Binding-site contacts:
Ligand atom N contacts residue ARG129 of chain 1.B at 2.7 Å (salt-bridge).
Ligand atom CD contacts residue ARG129 of chain 1.B at 3.7 Å.
Ligand atom CB contacts residue ARG129 of chain 1.B at 4.3 Å.
Ligand atom C contacts residue GLY228 of chain 1.B at 4.4 Å.
Ligand atom N contacts residue GLY228 of chain 1.B at 4.3 Å.
Ligand atom OE1 contacts residue ARG129 of chain 1.B at 2.5 Å (salt-bridge).
Ligand atom CB contacts residue GLY228 of chain 1.B at 4.2 Å.
Ligand atom O contacts residue GLY228 of chain 1.B at 4.1 Å.
Ligand atom CA contacts residue ARG129 of chain 1.B at 4.0 Å.
Ligand atom OXT contacts residue GLY229 of chain 1.B at 3.7 Å.
Ligand atom C contacts residue GLY229 of chain 1.B at 3.8 Å.
Ligand atom O contacts residue VAL227 of chain 1.B at 4.0 Å.
Ligand atom CA contacts residue GLY229 of chain 1.B at 4.5 Å.
Ligand atom O contacts residue GLY229 of chain 1.B at 3.9 Å.
Ligand atom CB contacts residue GLY229 of chain 1.B at 4.0 Å.
Ligand atom O contacts residue ARG129 of chain 1.B at 4.4 Å.
Ligand atom OE1 contacts residue GLY228 of chain 1.B at 4.1 Å.
Ligand atom OE2 contacts residue ARG129 of chain 1.B at 4.0 Å.

Sequence of chain 1.B:
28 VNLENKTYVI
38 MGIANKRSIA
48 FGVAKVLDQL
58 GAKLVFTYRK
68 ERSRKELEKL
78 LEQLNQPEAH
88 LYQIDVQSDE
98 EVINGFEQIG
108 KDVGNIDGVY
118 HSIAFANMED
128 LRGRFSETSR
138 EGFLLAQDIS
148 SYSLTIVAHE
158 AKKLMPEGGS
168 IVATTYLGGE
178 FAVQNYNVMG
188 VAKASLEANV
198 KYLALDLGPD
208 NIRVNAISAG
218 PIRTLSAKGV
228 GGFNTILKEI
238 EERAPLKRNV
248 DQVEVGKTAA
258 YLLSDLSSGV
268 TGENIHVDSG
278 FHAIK

The protein below binds the small molecule below.
Small molecule (SMILES): N[C@@H](CCC(=O)O)C(=O)O